Sequence of chain 1.C:
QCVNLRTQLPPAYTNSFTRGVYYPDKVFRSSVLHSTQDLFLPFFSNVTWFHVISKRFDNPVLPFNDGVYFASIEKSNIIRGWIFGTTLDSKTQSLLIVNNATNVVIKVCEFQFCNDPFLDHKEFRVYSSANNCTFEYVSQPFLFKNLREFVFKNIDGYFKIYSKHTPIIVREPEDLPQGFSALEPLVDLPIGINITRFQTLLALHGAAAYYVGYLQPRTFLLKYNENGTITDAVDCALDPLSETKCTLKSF

This small molecule binds to this protein.
Small molecule (SMILES): CC(=O)N[C@@H]1[C@@H](O)[C@H](O)[C@@H](CO)O[C@H]1O

Binding-site contacts:
Ligand atom C6 contacts residue GLU130 of chain 1.C at 3.8 Å.
Ligand atom O7 contacts residue ASN160 of chain 1.C at 4.0 Å.
Ligand atom C7 contacts residue ASN160 of chain 1.C at 3.7 Å.
Ligand atom C2 contacts residue ASN160 of chain 1.C at 2.5 Å.
Ligand atom N2 contacts residue ASN160 of chain 1.C at 2.9 Å (h-bond).
Ligand atom O7 contacts residue ASN159 of chain 1.C at 3.5 Å.
Ligand atom O5 contacts residue ASN160 of chain 1.C at 2.4 Å (h-bond).
Ligand atom C5 contacts residue ASN160 of chain 1.C at 3.8 Å.
Ligand atom C3 contacts residue ASN160 of chain 1.C at 3.9 Å.
Ligand atom C4 contacts residue ASN160 of chain 1.C at 4.3 Å.
Ligand atom C1 contacts residue ASN160 of chain 1.C at 1.5 Å.